Sequence of chain 1.B:
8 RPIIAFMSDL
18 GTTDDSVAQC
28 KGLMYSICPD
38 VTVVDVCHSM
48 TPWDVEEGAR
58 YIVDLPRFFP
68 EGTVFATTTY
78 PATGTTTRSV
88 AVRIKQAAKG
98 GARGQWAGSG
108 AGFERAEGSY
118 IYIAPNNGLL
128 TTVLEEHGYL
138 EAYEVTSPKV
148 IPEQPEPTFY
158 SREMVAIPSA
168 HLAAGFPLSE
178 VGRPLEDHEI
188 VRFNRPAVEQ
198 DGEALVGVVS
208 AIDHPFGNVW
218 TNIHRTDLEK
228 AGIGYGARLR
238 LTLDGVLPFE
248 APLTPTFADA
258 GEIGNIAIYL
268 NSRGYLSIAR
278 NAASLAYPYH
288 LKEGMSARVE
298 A

A protein and the small-molecule ligand that binds it are described below.
Small molecule (SMILES): Nc1ncnc2c1ncn2[C@H]1C[C@H](O)[C@@H](CO)O1

Sequence of chain 1.A:
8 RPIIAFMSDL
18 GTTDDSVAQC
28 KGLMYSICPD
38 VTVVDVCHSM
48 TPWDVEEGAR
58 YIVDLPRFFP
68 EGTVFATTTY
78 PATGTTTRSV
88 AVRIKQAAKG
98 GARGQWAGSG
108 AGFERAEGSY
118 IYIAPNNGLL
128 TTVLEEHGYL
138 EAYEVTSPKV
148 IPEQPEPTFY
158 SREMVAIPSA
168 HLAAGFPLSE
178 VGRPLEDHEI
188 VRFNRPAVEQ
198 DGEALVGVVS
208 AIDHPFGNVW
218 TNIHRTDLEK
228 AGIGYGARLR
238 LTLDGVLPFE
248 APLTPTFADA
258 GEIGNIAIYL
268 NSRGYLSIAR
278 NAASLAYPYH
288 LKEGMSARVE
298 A

Binding-site contacts:
Ligand atom C5' contacts residue THR155 of chain 1.A at 3.4 Å.
Ligand atom C5' contacts residue SER158 of chain 1.A at 3.4 Å.
Ligand atom C8 contacts residue MET1 of chain 1.G at 3.3 Å (hydrophobic).
Ligand atom N1 contacts residue ASN278 of chain 1.B at 3.7 Å.
Ligand atom O5' contacts residue TYR157 of chain 1.A at 3.0 Å (h-bond).
Ligand atom N7 contacts residue ASN215 of chain 1.B at 3.3 Å (h-bond).
Ligand atom O4' contacts residue MET1 of chain 1.G at 3.4 Å (h-bond).
Ligand atom C3' contacts residue ASP16 of chain 1.A at 3.5 Å.
Ligand atom O4' contacts residue THR155 of chain 1.A at 3.5 Å (h-bond).
Ligand atom C2' contacts residue ASP16 of chain 1.A at 3.5 Å.
Ligand atom C5 contacts residue PHE254 of chain 1.B at 3.6 Å (hydrophobic).
Ligand atom O5' contacts residue PHE156 of chain 1.A at 3.2 Å.
Ligand atom O3' contacts residue ASP16 of chain 1.A at 2.5 Å (salt-bridge).
Ligand atom C3' contacts residue PHE213 of chain 1.B at 3.5 Å (hydrophobic).
Ligand atom N6 contacts residue PHE254 of chain 1.B at 3.1 Å.
Ligand atom N3 contacts residue PRO78 of chain 1.A at 3.3 Å.
Ligand atom O5' contacts residue THR155 of chain 1.A at 2.9 Å (h-bond).
Ligand atom N1 contacts residue ARG277 of chain 1.B at 3.3 Å (salt-bridge).
Ligand atom N7 contacts residue PHE254 of chain 1.B at 3.2 Å.
Ligand atom C4 contacts residue TRP50 of chain 1.A at 3.3 Å (hydrophobic).
Ligand atom O5' contacts residue THR80 of chain 1.A at 3.5 Å (h-bond).
Ligand atom C1' contacts residue TYR77 of chain 1.A at 3.4 Å (hydrophobic).
Ligand atom N1 contacts residue PHE254 of chain 1.B at 3.7 Å.
Ligand atom C4' contacts residue SER158 of chain 1.A at 3.7 Å.
Ligand atom N9 contacts residue TRP50 of chain 1.A at 3.6 Å.
Ligand atom N1 contacts residue ALA279 of chain 1.B at 2.6 Å (h-bond).
Ligand atom C2 contacts residue TRP50 of chain 1.A at 3.7 Å (hydrophobic).
Ligand atom O3' contacts residue TYR77 of chain 1.A at 3.5 Å (h-bond).
Ligand atom N6 contacts residue ARG277 of chain 1.B at 2.8 Å (salt-bridge).
Ligand atom C2' contacts residue PHE213 of chain 1.B at 3.5 Å (hydrophobic).
Ligand atom N3 contacts residue TRP50 of chain 1.A at 3.3 Å (h-bond).
Ligand atom N6 contacts residue ASN215 of chain 1.B at 2.8 Å (h-bond).
Ligand atom O3' contacts residue SER158 of chain 1.A at 3.0 Å (h-bond).
Ligand atom C8 contacts residue PHE254 of chain 1.B at 3.7 Å (hydrophobic).
Ligand atom C5' contacts residue MET1 of chain 1.G at 3.6 Å (hydrophobic).
Ligand atom C2' contacts residue TYR77 of chain 1.A at 3.7 Å (hydrophobic).
Ligand atom O5' contacts residue SER158 of chain 1.A at 2.9 Å (h-bond).
Ligand atom C6 contacts residue PHE254 of chain 1.B at 3.3 Å (hydrophobic).
Ligand atom C6 contacts residue ARG277 of chain 1.B at 3.5 Å.
Ligand atom C2 contacts residue ALA279 of chain 1.B at 3.0 Å (hydrophobic).